Sequence of chain 1.D:
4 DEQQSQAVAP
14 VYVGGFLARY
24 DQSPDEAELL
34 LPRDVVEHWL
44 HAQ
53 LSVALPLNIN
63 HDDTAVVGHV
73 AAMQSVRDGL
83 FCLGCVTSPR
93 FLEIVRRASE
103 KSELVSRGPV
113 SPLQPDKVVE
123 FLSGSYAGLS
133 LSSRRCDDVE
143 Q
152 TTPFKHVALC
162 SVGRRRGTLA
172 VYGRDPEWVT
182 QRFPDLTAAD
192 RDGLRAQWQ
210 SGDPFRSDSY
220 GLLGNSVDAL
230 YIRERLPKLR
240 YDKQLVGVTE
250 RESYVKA

Binding-site contacts:
Ligand atom O11 contacts residue HIS63 of chain 1.D at 2.7 Å (h-bond).
Ligand atom C5 contacts residue ARG165 of chain 1.D at 3.4 Å.
Ligand atom O contacts residue ARG137 of chain 1.D at 2.7 Å (salt-bridge).
Ligand atom CG31 contacts residue GLU31 of chain 1.D at 3.4 Å.
Ligand atom CG21 contacts residue GLU31 of chain 1.D at 3.6 Å.
Ligand atom C11 contacts residue HIS63 of chain 1.D at 3.3 Å.
Ligand atom CB4 contacts residue ARG166 of chain 1.D at 3.6 Å.
Ligand atom O11 contacts residue SER132 of chain 1.D at 3.0 Å (h-bond).
Ligand atom C311 contacts residue VAL163 of chain 1.D at 3.5 Å (hydrophobic).
Ligand atom O2 contacts residue LEU133 of chain 1.D at 3.7 Å.
Ligand atom CG31 contacts residue ARG137 of chain 1.D at 3.5 Å.
Ligand atom C contacts residue ARG137 of chain 1.D at 3.6 Å.
Ligand atom CB4 contacts residue SER132 of chain 1.D at 3.1 Å.
Ligand atom CA4 contacts residue SER132 of chain 1.D at 2.4 Å.
Ligand atom CG4 contacts residue HIS63 of chain 1.D at 3.5 Å.
Ligand atom CG4 contacts residue SER134 of chain 1.D at 3.6 Å.
Ligand atom C8 contacts residue ILE231 of chain 1.D at 3.6 Å (hydrophobic).
Ligand atom O3 contacts residue ARG165 of chain 1.D at 2.7 Å (salt-bridge).
Ligand atom CA3 contacts residue LEU133 of chain 1.D at 3.7 Å (hydrophobic).
Ligand atom O4 contacts residue SER132 of chain 1.D at 2.3 Å (h-bond).
Ligand atom N3 contacts residue SER132 of chain 1.D at 2.6 Å (h-bond).
Ligand atom C311 contacts residue CYS161 of chain 1.D at 3.4 Å (hydrophobic).
Ligand atom O4 contacts residue ARG165 of chain 1.D at 2.9 Å (salt-bridge).
Ligand atom N1 contacts residue SER135 of chain 1.D at 3.0 Å (h-bond).
Ligand atom N3 contacts residue LEU133 of chain 1.D at 3.1 Å (h-bond).
Ligand atom C9 contacts residue VAL163 of chain 1.D at 3.0 Å (hydrophobic).
Ligand atom CB3 contacts residue HIS63 of chain 1.D at 3.4 Å.
Ligand atom O2 contacts residue SER135 of chain 1.D at 3.3 Å (h-bond).
Ligand atom CE2 contacts residue LYS156 of chain 1.D at 3.2 Å.
Ligand atom O2 contacts residue SER134 of chain 1.D at 3.6 Å.
Ligand atom CG11 contacts residue SER135 of chain 1.D at 3.3 Å.
Ligand atom O contacts residue ARG136 of chain 1.D at 3.6 Å.
Ligand atom C11 contacts residue ARG165 of chain 1.D at 3.7 Å.
Ligand atom C4 contacts residue SER132 of chain 1.D at 1.4 Å.
Ligand atom N21 contacts residue SER132 of chain 1.D at 3.4 Å (h-bond).
Ligand atom C11 contacts residue SER132 of chain 1.D at 2.4 Å.
Ligand atom O4 contacts residue GLY164 of chain 1.D at 3.3 Å.
Ligand atom CA1 contacts residue SER135 of chain 1.D at 3.6 Å.
Ligand atom OD1 contacts residue SER134 of chain 1.D at 2.5 Å (h-bond).
Ligand atom C41 contacts residue ARG165 of chain 1.D at 3.6 Å.

A small-molecule ligand and the protein it binds are described below.
Small molecule (SMILES): CC[C@@H](NC(=O)[C@@H](O)[C@H](C)NC(=O)[C@H](CC(=O)N(C)C)NC(=O)[C@@H](NC(=O)[C@@H](NC(=O)CCCCCN)C(C)(C)C)C(C)(C)C)c1ccccc1